The protein below binds the small molecule below.
Small molecule (SMILES): Nc1ncnc2c1ncn2[C@@H]1O[C@H](COP(=O)(O)OP(=O)(O)OP(O)(O)=S)[C@@H](O)[C@H]1O

Sequence of chain 1.C:
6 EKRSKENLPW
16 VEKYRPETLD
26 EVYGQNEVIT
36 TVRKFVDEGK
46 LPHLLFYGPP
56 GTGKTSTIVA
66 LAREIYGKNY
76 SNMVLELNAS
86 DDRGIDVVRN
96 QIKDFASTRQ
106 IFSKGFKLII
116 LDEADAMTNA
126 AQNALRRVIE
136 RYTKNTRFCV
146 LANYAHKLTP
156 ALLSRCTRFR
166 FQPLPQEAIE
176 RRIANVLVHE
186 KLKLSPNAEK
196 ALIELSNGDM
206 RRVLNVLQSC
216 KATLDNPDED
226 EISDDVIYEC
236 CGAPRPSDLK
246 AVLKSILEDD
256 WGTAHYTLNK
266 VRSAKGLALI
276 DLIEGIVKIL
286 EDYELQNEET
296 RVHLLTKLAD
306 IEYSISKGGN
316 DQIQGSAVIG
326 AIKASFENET

Sequence of chain 1.B:
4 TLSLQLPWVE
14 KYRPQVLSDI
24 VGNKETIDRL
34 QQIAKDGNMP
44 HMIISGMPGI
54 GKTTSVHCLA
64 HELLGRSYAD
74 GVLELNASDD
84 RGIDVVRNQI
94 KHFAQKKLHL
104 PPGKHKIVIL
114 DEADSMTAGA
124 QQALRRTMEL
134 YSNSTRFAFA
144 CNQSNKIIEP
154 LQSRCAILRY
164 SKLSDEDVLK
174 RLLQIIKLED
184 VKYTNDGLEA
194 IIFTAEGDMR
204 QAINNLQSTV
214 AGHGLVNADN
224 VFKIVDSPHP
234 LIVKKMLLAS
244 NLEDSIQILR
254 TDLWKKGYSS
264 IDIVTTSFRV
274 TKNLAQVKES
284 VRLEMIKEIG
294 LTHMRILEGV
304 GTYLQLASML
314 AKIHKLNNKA

Binding-site contacts:
Ligand atom O2A contacts residue GLY54 of chain 1.B at 3.2 Å.
Ligand atom O3A contacts residue GLY52 of chain 1.B at 3.6 Å.
Ligand atom O3A contacts residue ARG203 of chain 1.B at 3.4 Å (salt-bridge).
Ligand atom O2B contacts residue LYS55 of chain 1.B at 2.6 Å (salt-bridge).
Ligand atom S1G contacts residue ARG203 of chain 1.B at 2.7 Å (salt-bridge).
Ligand atom O2B contacts residue ILE53 of chain 1.B at 3.6 Å (h-bond).
Ligand atom O3G contacts residue LYS55 of chain 1.B at 2.6 Å (salt-bridge).
Ligand atom O2' contacts residue PRO17 of chain 1.B at 3.3 Å.
Ligand atom C8 contacts residue GLY54 of chain 1.B at 3.6 Å.
Ligand atom S1G contacts residue ARG160 of chain 1.C at 2.8 Å (salt-bridge).
Ligand atom O3G contacts residue ARG131 of chain 1.C at 3.4 Å (salt-bridge).
Ligand atom O2B contacts residue GLY54 of chain 1.B at 3.0 Å (h-bond).
Ligand atom O1B contacts residue THR56 of chain 1.B at 3.2 Å.
Ligand atom O3' contacts residue VAL12 of chain 1.B at 2.4 Å (h-bond).
Ligand atom C3' contacts residue VAL12 of chain 1.B at 3.3 Å (hydrophobic).
Ligand atom PG contacts residue LYS55 of chain 1.B at 3.3 Å.
Ligand atom O1A contacts residue THR56 of chain 1.B at 3.3 Å.
Ligand atom O2A contacts residue THR57 of chain 1.B at 3.5 Å.
Ligand atom O2' contacts residue TYR15 of chain 1.B at 3.6 Å (h-bond).
Ligand atom N6 contacts residue ILE23 of chain 1.B at 3.3 Å.
Ligand atom N7 contacts residue GLY54 of chain 1.B at 3.3 Å (h-bond).
Ligand atom PB contacts residue MG1 of chain 1.N at 3.5 Å.
Ligand atom O1B contacts residue MG1 of chain 1.N at 2.1 Å.
Ligand atom O2G contacts residue ARG160 of chain 1.C at 3.6 Å.
Ligand atom N7 contacts residue ILE53 of chain 1.B at 3.2 Å.
Ligand atom O2A contacts residue LYS55 of chain 1.B at 3.3 Å (salt-bridge).
Ligand atom S1G contacts residue PRO51 of chain 1.B at 3.7 Å.
Ligand atom O3B contacts residue PRO51 of chain 1.B at 3.6 Å.
Ligand atom N6 contacts residue VAL24 of chain 1.B at 2.5 Å (h-bond).
Ligand atom C6 contacts residue VAL24 of chain 1.B at 3.6 Å (hydrophobic).
Ligand atom PG contacts residue MG1 of chain 1.N at 3.6 Å.
Ligand atom O3G contacts residue ASN145 of chain 1.B at 2.8 Å (h-bond).
Ligand atom O2G contacts residue MG1 of chain 1.N at 2.1 Å.
Ligand atom O1A contacts residue ARG16 of chain 1.B at 3.4 Å (salt-bridge).
Ligand atom N1 contacts residue ILE23 of chain 1.B at 3.5 Å.
Ligand atom N1 contacts residue VAL24 of chain 1.B at 3.2 Å (h-bond).
Ligand atom O3B contacts residue LYS55 of chain 1.B at 3.0 Å (salt-bridge).
Ligand atom O3B contacts residue GLY52 of chain 1.B at 2.7 Å (h-bond).
Ligand atom O1A contacts residue GLU135 of chain 1.C at 2.9 Å (salt-bridge).
Ligand atom O1A contacts residue ARG203 of chain 1.B at 3.5 Å (salt-bridge).